This protein binds this small molecule.
Small molecule (SMILES): CC(=O)N[C@@H]1[C@@H](O)[C@H](O)[C@@H](CO)O[C@H]1O

Sequence of chain 53.E:
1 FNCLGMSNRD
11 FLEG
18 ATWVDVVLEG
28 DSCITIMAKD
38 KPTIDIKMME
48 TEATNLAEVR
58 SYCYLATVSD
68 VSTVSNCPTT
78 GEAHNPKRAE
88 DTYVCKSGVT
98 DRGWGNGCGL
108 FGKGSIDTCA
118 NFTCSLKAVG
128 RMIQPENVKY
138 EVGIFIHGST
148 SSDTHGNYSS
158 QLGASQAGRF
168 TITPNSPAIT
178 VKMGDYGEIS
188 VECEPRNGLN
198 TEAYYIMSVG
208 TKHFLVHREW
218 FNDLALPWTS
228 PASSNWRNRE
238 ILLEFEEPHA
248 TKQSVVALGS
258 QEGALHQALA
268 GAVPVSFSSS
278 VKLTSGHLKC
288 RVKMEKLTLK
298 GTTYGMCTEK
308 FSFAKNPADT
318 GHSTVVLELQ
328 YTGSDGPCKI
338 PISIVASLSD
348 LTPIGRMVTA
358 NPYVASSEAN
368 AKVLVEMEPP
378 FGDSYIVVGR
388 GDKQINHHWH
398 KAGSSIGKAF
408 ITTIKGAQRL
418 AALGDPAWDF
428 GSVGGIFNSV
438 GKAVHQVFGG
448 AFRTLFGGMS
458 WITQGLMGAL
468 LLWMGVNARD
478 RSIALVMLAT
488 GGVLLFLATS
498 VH

Binding-site contacts:
Ligand atom C4 contacts residue ASN154 of chain 53.E at 4.2 Å.
Ligand atom C1 contacts residue SER157 of chain 53.E at 4.3 Å.
Ligand atom O7 contacts residue ASN154 of chain 53.E at 3.5 Å (h-bond).
Ligand atom O6 contacts residue SER157 of chain 53.E at 4.2 Å.
Ligand atom C7 contacts residue ASN154 of chain 53.E at 3.3 Å.
Ligand atom C1 contacts residue ASN154 of chain 53.E at 1.4 Å.
Ligand atom C1 contacts residue SER156 of chain 53.E at 4.0 Å.
Ligand atom C3 contacts residue ASN154 of chain 53.E at 3.8 Å.
Ligand atom O5 contacts residue ASN154 of chain 53.E at 2.4 Å (h-bond).
Ligand atom C5 contacts residue ASN154 of chain 53.E at 3.6 Å.
Ligand atom C8 contacts residue ASN154 of chain 53.E at 3.7 Å.
Ligand atom O5 contacts residue SER157 of chain 53.E at 4.0 Å.
Ligand atom C2 contacts residue ASN154 of chain 53.E at 2.5 Å.
Ligand atom N2 contacts residue ASN154 of chain 53.E at 2.8 Å (h-bond).